Sequence of chain 2.A:
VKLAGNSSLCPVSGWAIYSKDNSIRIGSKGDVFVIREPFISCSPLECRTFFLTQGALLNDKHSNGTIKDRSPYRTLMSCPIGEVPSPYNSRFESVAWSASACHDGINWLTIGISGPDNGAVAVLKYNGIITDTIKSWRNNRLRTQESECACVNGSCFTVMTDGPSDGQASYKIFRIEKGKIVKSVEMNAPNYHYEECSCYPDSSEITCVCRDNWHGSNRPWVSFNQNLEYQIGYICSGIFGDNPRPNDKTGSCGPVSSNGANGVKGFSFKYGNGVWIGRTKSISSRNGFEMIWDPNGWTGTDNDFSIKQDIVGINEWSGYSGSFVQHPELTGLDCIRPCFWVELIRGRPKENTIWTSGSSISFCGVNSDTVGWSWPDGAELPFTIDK

This protein binds this small molecule.
Small molecule (SMILES): CC(=O)N[C@@H]1[C@@H](O)[C@H](O)[C@@H](CO)O[C@H]1O

Binding-site contacts:
Ligand atom O7 contacts residue GLN308 of chain 2.A at 3.9 Å.
Ligand atom O5 contacts residue ASN235 of chain 2.A at 3.2 Å (h-bond).
Ligand atom C3 contacts residue ASN235 of chain 2.A at 4.2 Å.
Ligand atom C1 contacts residue LYS84 of chain 2.A at 4.2 Å.
Ligand atom C4 contacts residue ASN235 of chain 2.A at 4.2 Å.
Ligand atom N2 contacts residue ASN235 of chain 2.A at 3.5 Å (h-bond).
Ligand atom C1 contacts residue ASN235 of chain 2.A at 3.1 Å.
Ligand atom O7 contacts residue ASN235 of chain 2.A at 3.1 Å (h-bond).
Ligand atom C7 contacts residue ASN235 of chain 2.A at 3.5 Å.
Ligand atom O6 contacts residue LYS84 of chain 2.A at 3.7 Å.
Ligand atom C5 contacts residue ASN235 of chain 2.A at 4.2 Å.
Ligand atom C2 contacts residue ASN235 of chain 2.A at 2.9 Å.
Ligand atom O5 contacts residue LYS84 of chain 2.A at 3.6 Å (salt-bridge).